Binding-site contacts:
Ligand atom O4' contacts residue VAL239 of chain 1.A at 3.5 Å.
Ligand atom N3 contacts residue ILE199 of chain 1.A at 3.8 Å.
Ligand atom C2' contacts residue ASP198 of chain 1.A at 3.4 Å.
Ligand atom C2 contacts residue LEU197 of chain 1.A at 3.6 Å (hydrophobic).
Ligand atom C3' contacts residue LYS203 of chain 1.A at 3.7 Å.
Ligand atom C6 contacts residue SER220 of chain 1.A at 4.0 Å.
Ligand atom CZ contacts residue LEU249 of chain 1.A at 3.9 Å (hydrophobic).
Ligand atom CZ contacts residue SER220 of chain 1.A at 3.5 Å.
Ligand atom C6 contacts residue LEU249 of chain 1.A at 3.8 Å (hydrophobic).
Ligand atom C2 contacts residue ILE199 of chain 1.A at 4.0 Å (hydrophobic).
Ligand atom O3' contacts residue GLY177 of chain 1.A at 4.0 Å.
Ligand atom C4 contacts residue ASP198 of chain 1.A at 4.0 Å.
Ligand atom C5' contacts residue ALA238 of chain 1.A at 3.9 Å (hydrophobic).
Ligand atom O3' contacts residue ASP198 of chain 1.A at 2.7 Å (salt-bridge).
Ligand atom C2 contacts residue SER220 of chain 1.A at 3.3 Å.
Ligand atom C3' contacts residue ASP198 of chain 1.A at 3.5 Å.
Ligand atom N3 contacts residue LEU197 of chain 1.A at 3.8 Å.
Ligand atom C5' contacts residue GOL1 of chain 1.C at 3.7 Å.
Ligand atom C1' contacts residue ASP198 of chain 1.A at 3.4 Å.
Ligand atom N6 contacts residue LEU249 of chain 1.A at 3.4 Å.
Ligand atom C8 contacts residue VAL239 of chain 1.A at 3.6 Å (hydrophobic).
Ligand atom C6 contacts residue ILE199 of chain 1.A at 4.0 Å (hydrophobic).
Ligand atom N1 contacts residue SER220 of chain 1.A at 2.9 Å (h-bond).
Ligand atom O2' contacts residue ILE199 of chain 1.A at 3.8 Å.
Ligand atom N9 contacts residue VAL239 of chain 1.A at 3.8 Å.
Ligand atom N7 contacts residue ILE199 of chain 1.A at 4.0 Å.
Ligand atom C4' contacts residue ASP198 of chain 1.A at 3.6 Å.
Ligand atom O4' contacts residue GLY175 of chain 1.A at 4.0 Å.
Ligand atom O5' contacts residue VAL239 of chain 1.A at 3.8 Å.
Ligand atom N3 contacts residue ASP198 of chain 1.A at 3.5 Å.
Ligand atom O2' contacts residue ASP198 of chain 1.A at 2.6 Å (salt-bridge).
Ligand atom O5' contacts residue LEU240 of chain 1.A at 3.1 Å (h-bond).
Ligand atom C4 contacts residue VAL239 of chain 1.A at 3.7 Å (hydrophobic).
Ligand atom C2 contacts residue ASP198 of chain 1.A at 3.5 Å.
Ligand atom O3' contacts residue LYS203 of chain 1.A at 3.0 Å (salt-bridge).
Ligand atom N9 contacts residue ASP198 of chain 1.A at 4.0 Å.
Ligand atom N7 contacts residue VAL239 of chain 1.A at 4.0 Å.
Ligand atom C2 contacts residue ILE174 of chain 1.A at 4.0 Å (hydrophobic).
Ligand atom N3 contacts residue VAL239 of chain 1.A at 3.8 Å.
Ligand atom O2' contacts residue ASN200 of chain 1.A at 3.9 Å.

This protein binds this small molecule.
Small molecule (SMILES): CNc1ncnc2c1ncn2[C@@H]1O[C@H](CO)[C@@H](O)[C@H]1O

Sequence of chain 1.A:
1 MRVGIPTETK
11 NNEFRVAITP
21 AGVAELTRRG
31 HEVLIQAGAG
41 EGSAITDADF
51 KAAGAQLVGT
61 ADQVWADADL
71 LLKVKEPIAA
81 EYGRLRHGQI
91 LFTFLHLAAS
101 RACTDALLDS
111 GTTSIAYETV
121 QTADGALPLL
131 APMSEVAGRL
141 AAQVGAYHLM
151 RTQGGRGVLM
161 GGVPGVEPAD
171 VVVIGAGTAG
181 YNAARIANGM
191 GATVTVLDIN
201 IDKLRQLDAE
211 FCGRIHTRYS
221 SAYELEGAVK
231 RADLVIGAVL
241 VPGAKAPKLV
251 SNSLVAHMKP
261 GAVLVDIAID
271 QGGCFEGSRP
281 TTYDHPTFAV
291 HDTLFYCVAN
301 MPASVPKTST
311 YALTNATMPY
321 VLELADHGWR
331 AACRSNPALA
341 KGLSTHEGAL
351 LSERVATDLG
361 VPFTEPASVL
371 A